Sequence of chain 1.A:
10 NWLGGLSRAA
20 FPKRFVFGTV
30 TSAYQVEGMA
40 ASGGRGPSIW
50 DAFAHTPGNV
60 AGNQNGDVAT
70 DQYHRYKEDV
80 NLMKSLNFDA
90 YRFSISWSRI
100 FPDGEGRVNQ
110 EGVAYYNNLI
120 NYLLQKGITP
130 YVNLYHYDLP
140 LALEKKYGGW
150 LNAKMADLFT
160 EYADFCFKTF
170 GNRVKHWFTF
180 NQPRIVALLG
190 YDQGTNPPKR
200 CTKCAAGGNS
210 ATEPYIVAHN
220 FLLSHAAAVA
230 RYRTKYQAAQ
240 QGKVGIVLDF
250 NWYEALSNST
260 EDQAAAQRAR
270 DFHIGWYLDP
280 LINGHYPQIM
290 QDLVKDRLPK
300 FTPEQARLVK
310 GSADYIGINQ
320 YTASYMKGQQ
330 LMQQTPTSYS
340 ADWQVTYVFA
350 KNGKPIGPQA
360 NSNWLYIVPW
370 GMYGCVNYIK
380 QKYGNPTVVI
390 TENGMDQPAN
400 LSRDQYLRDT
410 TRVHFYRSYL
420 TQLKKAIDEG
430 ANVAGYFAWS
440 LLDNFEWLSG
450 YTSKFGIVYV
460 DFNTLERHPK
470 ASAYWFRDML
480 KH

This small molecule binds to this protein.
Small molecule (SMILES): OC[C@H]1O[C@@H](O[C@H]2[C@H](O)[C@@H](O)[C@H](O[C@H]3[C@H](O)[C@@H](O)[C@H](O[C@H]4[C@H](O)[C@@H](O)[C@H](O[C@H]5[C@H](O)[C@@H](O)[C@H](O)O[C@@H]5CO)O[C@@H]4CO)O[C@@H]3CO)O[C@@H]2CO)[C@H](O)[C@@H](O)[C@@H]1O

Binding-site contacts:
Ligand atom O2 contacts residue ASN318 of chain 1.A at 3.6 Å.
Ligand atom O3 contacts residue HIS135 of chain 1.A at 2.9 Å (h-bond).
Ligand atom O2 contacts residue GLN181 of chain 1.A at 3.6 Å.
Ligand atom O1 contacts residue GOL1 of chain 1.H at 2.4 Å (h-bond).
Ligand atom C1 contacts residue GLU391 of chain 1.A at 3.1 Å.
Ligand atom O6 contacts residue PHE348 of chain 1.A at 3.3 Å.
Ligand atom O6 contacts residue ASP248 of chain 1.A at 3.6 Å.
Ligand atom C2 contacts residue GLU391 of chain 1.A at 3.2 Å.
Ligand atom C2 contacts residue GLN181 of chain 1.A at 3.5 Å.
Ligand atom C1 contacts residue GLN181 of chain 1.A at 3.2 Å.
Ligand atom C6 contacts residue GLN181 of chain 1.A at 3.1 Å.
Ligand atom O6 contacts residue GLU445 of chain 1.A at 2.5 Å (salt-bridge).
Ligand atom C5 contacts residue GLU391 of chain 1.A at 3.6 Å.
Ligand atom O3 contacts residue ASN250 of chain 1.A at 2.8 Å (h-bond).
Ligand atom C5 contacts residue TYR320 of chain 1.A at 3.3 Å (hydrophobic).
Ligand atom O5 contacts residue TYR320 of chain 1.A at 3.0 Å (h-bond).
Ligand atom O4 contacts residue GLN181 of chain 1.A at 2.6 Å (h-bond).
Ligand atom O2 contacts residue HIS135 of chain 1.A at 3.5 Å (h-bond).
Ligand atom O5 contacts residue GOL1 of chain 1.H at 3.7 Å.
Ligand atom O4 contacts residue GLU445 of chain 1.A at 2.4 Å (salt-bridge).
Ligand atom O2 contacts residue GLU391 of chain 1.A at 2.5 Å (salt-bridge).
Ligand atom O4 contacts residue GLN34 of chain 1.A at 3.1 Å (h-bond).
Ligand atom O3 contacts residue GLU445 of chain 1.A at 3.4 Å (salt-bridge).
Ligand atom O3 contacts residue TRP446 of chain 1.A at 3.0 Å (h-bond).
Ligand atom C4 contacts residue GLN181 of chain 1.A at 3.6 Å.
Ligand atom O4 contacts residue TRP363 of chain 1.A at 3.6 Å.
Ligand atom O2 contacts residue ASN180 of chain 1.A at 2.9 Å (h-bond).
Ligand atom C6 contacts residue TYR320 of chain 1.A at 3.6 Å (hydrophobic).
Ligand atom O3 contacts residue GLN34 of chain 1.A at 2.7 Å (h-bond).
Ligand atom O5 contacts residue GLU391 of chain 1.A at 3.1 Å (salt-bridge).
Ligand atom C5 contacts residue GLN181 of chain 1.A at 3.6 Å.
Ligand atom O2 contacts residue ASN250 of chain 1.A at 3.3 Å (h-bond).
Ligand atom O3 contacts residue TRP363 of chain 1.A at 3.5 Å.
Ligand atom C6 contacts residue GLU445 of chain 1.A at 3.2 Å.
Ligand atom C3 contacts residue GLU391 of chain 1.A at 3.5 Å.
Ligand atom C4 contacts residue GLU445 of chain 1.A at 3.5 Å.
Ligand atom C1 contacts residue GOL1 of chain 1.H at 3.5 Å.
Ligand atom O4 contacts residue TRP438 of chain 1.A at 3.3 Å.
Ligand atom C6 contacts residue PHE454 of chain 1.A at 3.5 Å (hydrophobic).
Ligand atom O6 contacts residue TRP363 of chain 1.A at 3.4 Å.